Sequence of chain 1.F:
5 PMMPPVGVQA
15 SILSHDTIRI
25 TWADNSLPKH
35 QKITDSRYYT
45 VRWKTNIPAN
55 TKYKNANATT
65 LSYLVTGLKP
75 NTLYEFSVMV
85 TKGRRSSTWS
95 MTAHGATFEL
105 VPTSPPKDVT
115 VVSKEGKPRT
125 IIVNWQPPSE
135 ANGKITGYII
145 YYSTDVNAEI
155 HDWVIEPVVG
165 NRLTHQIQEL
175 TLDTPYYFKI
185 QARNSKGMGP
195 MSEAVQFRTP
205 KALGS

Binding-site contacts:
Ligand atom C7 contacts residue ASN61 of chain 1.F at 3.6 Å.
Ligand atom C5 contacts residue TYR42 of chain 1.F at 3.5 Å (hydrophobic).
Ligand atom O5 contacts residue ASN61 of chain 1.F at 2.3 Å (h-bond).
Ligand atom N2 contacts residue ASN61 of chain 1.F at 2.9 Å (h-bond).
Ligand atom O7 contacts residue ASN61 of chain 1.F at 3.9 Å.
Ligand atom C2 contacts residue ASN61 of chain 1.F at 2.4 Å.
Ligand atom C5 contacts residue ASN61 of chain 1.F at 3.6 Å.
Ligand atom O6 contacts residue TYR42 of chain 1.F at 4.3 Å.
Ligand atom C1 contacts residue ASN61 of chain 1.F at 1.4 Å.
Ligand atom C1 contacts residue TYR42 of chain 1.F at 4.0 Å (hydrophobic).
Ligand atom C3 contacts residue ASN61 of chain 1.F at 3.8 Å.
Ligand atom C8 contacts residue ASN61 of chain 1.F at 4.4 Å.
Ligand atom O5 contacts residue TYR42 of chain 1.F at 3.5 Å.
Ligand atom C8 contacts residue ASN59 of chain 1.F at 3.6 Å.
Ligand atom C4 contacts residue ASN61 of chain 1.F at 4.2 Å.
Ligand atom C6 contacts residue TYR42 of chain 1.F at 3.2 Å (hydrophobic).
Ligand atom C8 contacts residue ALA60 of chain 1.F at 4.0 Å (hydrophobic).

This protein binds this small molecule.
Small molecule (SMILES): CC(=O)N[C@@H]1[C@@H](O)[C@H](O)[C@@H](CO)O[C@H]1O